Sequence of chain 1.I:
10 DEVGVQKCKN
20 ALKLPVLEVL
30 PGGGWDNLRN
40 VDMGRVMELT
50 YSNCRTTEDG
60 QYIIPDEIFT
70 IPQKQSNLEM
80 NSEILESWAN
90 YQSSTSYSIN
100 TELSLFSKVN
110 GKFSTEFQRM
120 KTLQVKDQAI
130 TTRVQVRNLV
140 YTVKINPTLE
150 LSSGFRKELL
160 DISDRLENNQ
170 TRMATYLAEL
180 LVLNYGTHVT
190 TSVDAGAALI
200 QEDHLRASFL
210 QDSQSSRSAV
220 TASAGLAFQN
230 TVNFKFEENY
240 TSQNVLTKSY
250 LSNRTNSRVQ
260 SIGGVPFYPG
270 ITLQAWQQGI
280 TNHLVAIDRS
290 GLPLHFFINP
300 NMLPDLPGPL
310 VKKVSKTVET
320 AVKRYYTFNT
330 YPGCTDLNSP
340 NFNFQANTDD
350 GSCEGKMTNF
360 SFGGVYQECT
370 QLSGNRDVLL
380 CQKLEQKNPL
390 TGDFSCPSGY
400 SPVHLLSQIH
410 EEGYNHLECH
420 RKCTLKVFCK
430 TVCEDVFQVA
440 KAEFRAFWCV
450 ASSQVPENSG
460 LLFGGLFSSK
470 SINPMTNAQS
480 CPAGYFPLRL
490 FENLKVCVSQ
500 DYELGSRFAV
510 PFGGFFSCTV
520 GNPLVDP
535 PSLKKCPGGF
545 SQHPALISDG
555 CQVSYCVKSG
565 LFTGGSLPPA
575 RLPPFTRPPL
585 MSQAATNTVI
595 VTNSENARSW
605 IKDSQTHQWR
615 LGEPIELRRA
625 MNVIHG

Binding-site contacts:
Ligand atom C1 contacts residue PHE208 of chain 1.I at 4.5 Å (hydrophobic).
Ligand atom C5 contacts residue PHE208 of chain 1.I at 4.4 Å (hydrophobic).
Ligand atom C2 contacts residue ASN252 of chain 1.I at 2.5 Å.
Ligand atom C5 contacts residue ASN252 of chain 1.I at 3.7 Å.
Ligand atom O5 contacts residue PHE208 of chain 1.I at 3.5 Å.
Ligand atom C7 contacts residue SER251 of chain 1.I at 3.1 Å.
Ligand atom O6 contacts residue ASP211 of chain 1.I at 3.9 Å.
Ligand atom C1 contacts residue ASN252 of chain 1.I at 1.4 Å.
Ligand atom N2 contacts residue ASN252 of chain 1.I at 3.0 Å (h-bond).
Ligand atom O7 contacts residue SER251 of chain 1.I at 2.5 Å (h-bond).
Ligand atom C3 contacts residue ASN252 of chain 1.I at 3.8 Å.
Ligand atom C7 contacts residue ARG205 of chain 1.I at 4.4 Å.
Ligand atom C8 contacts residue ARG205 of chain 1.I at 3.7 Å.
Ligand atom O6 contacts residue PHE208 of chain 1.I at 4.0 Å.
Ligand atom O5 contacts residue ASN252 of chain 1.I at 2.4 Å (h-bond).
Ligand atom N2 contacts residue SER251 of chain 1.I at 4.1 Å.
Ligand atom C4 contacts residue ASN252 of chain 1.I at 4.3 Å.
Ligand atom C7 contacts residue ASN252 of chain 1.I at 4.0 Å.
Ligand atom O6 contacts residue SER207 of chain 1.I at 3.8 Å.
Ligand atom N2 contacts residue ARG205 of chain 1.I at 4.0 Å.
Ligand atom C6 contacts residue PHE208 of chain 1.I at 4.0 Å (hydrophobic).
Ligand atom C8 contacts residue SER251 of chain 1.I at 3.4 Å.

A protein and the small-molecule ligand that binds it are described below.
Small molecule (SMILES): CC(=O)N[C@H]1[C@H](O[C@H]2[C@H](O)[C@@H](NC(C)=O)CO[C@@H]2CO)O[C@H](CO)[C@@H](O)[C@@H]1O